Binding-site contacts:
Ligand atom C4 contacts residue TYR236 of chain 1.A at 3.7 Å (hydrophobic).
Ligand atom C1 contacts residue LEU231 of chain 1.A at 3.9 Å (hydrophobic).
Ligand atom O1 contacts residue ASP186 of chain 1.A at 2.8 Å (salt-bridge).
Ligand atom O3 contacts residue GLY183 of chain 1.A at 3.0 Å (h-bond).
Ligand atom C3 contacts residue GLY183 of chain 1.A at 4.2 Å.
Ligand atom C6 contacts residue GLU43 of chain 1.A at 3.4 Å.
Ligand atom C2 contacts residue TYR236 of chain 1.A at 3.4 Å (hydrophobic).
Ligand atom O4 contacts residue TYR47 of chain 1.A at 3.6 Å.
Ligand atom C1 contacts residue ASP186 of chain 1.A at 3.8 Å.
Ligand atom O3 contacts residue TYR236 of chain 1.A at 3.8 Å.
Ligand atom O2 contacts residue ASP186 of chain 1.A at 2.8 Å (salt-bridge).
Ligand atom C3 contacts residue TYR236 of chain 1.A at 3.9 Å (hydrophobic).
Ligand atom C6 contacts residue GLY346 of chain 1.A at 4.2 Å.
Ligand atom O5 contacts residue TYR236 of chain 1.A at 3.6 Å.
Ligand atom C3 contacts residue ASP46 of chain 1.A at 3.3 Å.
Ligand atom O5 contacts residue GLY345 of chain 1.A at 4.1 Å.
Ligand atom C6 contacts residue GLY345 of chain 1.A at 3.9 Å.
Ligand atom O4 contacts residue TYR236 of chain 1.A at 2.6 Å (h-bond).
Ligand atom O5 contacts residue GLY346 of chain 1.A at 3.6 Å.
Ligand atom C1 contacts residue GLY346 of chain 1.A at 4.2 Å.
Ligand atom C2 contacts residue CYS182 of chain 1.A at 3.8 Å (hydrophobic).
Ligand atom C4 contacts residue ASP46 of chain 1.A at 3.1 Å.
Ligand atom C5 contacts residue GLY346 of chain 1.A at 4.2 Å.
Ligand atom C3 contacts residue ASP186 of chain 1.A at 3.7 Å.
Ligand atom C3 contacts residue MET185 of chain 1.A at 4.1 Å (hydrophobic).
Ligand atom O3 contacts residue CYS182 of chain 1.A at 3.8 Å.
Ligand atom C6 contacts residue HIS44 of chain 1.A at 3.5 Å.
Ligand atom C5 contacts residue MET185 of chain 1.A at 4.0 Å (hydrophobic).
Ligand atom C2 contacts residue ASP186 of chain 1.A at 3.6 Å.
Ligand atom O6 contacts residue HIS44 of chain 1.A at 2.9 Å (h-bond).
Ligand atom O4 contacts residue ASP46 of chain 1.A at 2.7 Å (salt-bridge).
Ligand atom C5 contacts residue GLU43 of chain 1.A at 4.0 Å.
Ligand atom C4 contacts residue MET185 of chain 1.A at 3.9 Å (hydrophobic).
Ligand atom O6 contacts residue GLU43 of chain 1.A at 2.5 Å (salt-bridge).
Ligand atom O1 contacts residue ARG37 of chain 1.A at 3.0 Å (salt-bridge).
Ligand atom O1 contacts residue GLY346 of chain 1.A at 4.1 Å.
Ligand atom C1 contacts residue TYR236 of chain 1.A at 3.9 Å (hydrophobic).
Ligand atom O3 contacts residue ASP46 of chain 1.A at 2.6 Å (salt-bridge).
Ligand atom O2 contacts residue CYS182 of chain 1.A at 3.3 Å.
Ligand atom O6 contacts residue MET185 of chain 1.A at 3.7 Å.

Sequence of chain 1.A:
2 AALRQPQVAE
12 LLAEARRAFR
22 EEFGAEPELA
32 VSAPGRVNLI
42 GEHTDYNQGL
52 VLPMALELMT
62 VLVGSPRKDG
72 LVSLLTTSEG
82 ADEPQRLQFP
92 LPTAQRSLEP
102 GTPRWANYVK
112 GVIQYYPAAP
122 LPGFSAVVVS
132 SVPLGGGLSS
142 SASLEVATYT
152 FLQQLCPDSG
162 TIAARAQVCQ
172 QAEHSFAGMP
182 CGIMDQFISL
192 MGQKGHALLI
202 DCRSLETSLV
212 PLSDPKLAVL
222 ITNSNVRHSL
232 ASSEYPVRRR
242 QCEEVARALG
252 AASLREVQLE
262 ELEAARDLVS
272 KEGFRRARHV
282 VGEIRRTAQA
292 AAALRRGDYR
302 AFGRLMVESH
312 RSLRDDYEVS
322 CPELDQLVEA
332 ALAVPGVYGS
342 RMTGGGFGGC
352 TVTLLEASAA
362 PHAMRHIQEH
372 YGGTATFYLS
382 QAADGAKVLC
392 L

A protein and the small-molecule ligand that binds it are described below.
Small molecule (SMILES): OC[C@H]1O[C@H](O)[C@H](O)[C@@H](O)[C@H]1O